Sequence of chain 1.A:
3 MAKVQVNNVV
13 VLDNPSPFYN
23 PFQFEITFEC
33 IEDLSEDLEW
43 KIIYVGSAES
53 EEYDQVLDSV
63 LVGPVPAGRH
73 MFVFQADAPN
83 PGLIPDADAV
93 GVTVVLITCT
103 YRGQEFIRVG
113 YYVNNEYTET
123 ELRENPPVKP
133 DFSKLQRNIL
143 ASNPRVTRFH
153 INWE

Binding-site contacts:
Ligand atom CE3 contacts residue THR95 of chain 1.A at 3.6 Å.
Ligand atom NH2 contacts residue ASP56 of chain 1.A at 2.7 Å (salt-bridge).
Ligand atom N contacts residue VAL148 of chain 1.A at 3.2 Å (h-bond).
Ligand atom CM contacts residue THR149 of chain 1.A at 3.3 Å.
Ligand atom C contacts residue VAL148 of chain 1.A at 3.8 Å (hydrophobic).
Ligand atom C contacts residue ARG147 of chain 1.A at 3.8 Å.
Ligand atom NH2 contacts residue SER52 of chain 1.A at 3.5 Å (h-bond).
Ligand atom C contacts residue ARG110 of chain 1.A at 3.8 Å.
Ligand atom O contacts residue THR149 of chain 1.A at 2.9 Å (h-bond).
Ligand atom N2 contacts residue VAL148 of chain 1.A at 3.8 Å.
Ligand atom CE3 contacts residue ALA50 of chain 1.A at 3.5 Å (hydrophobic).
Ligand atom CZ contacts residue SER49 of chain 1.A at 3.8 Å.
Ligand atom N contacts residue VAL148 of chain 1.A at 3.3 Å (h-bond).
Ligand atom CB contacts residue ARG147 of chain 1.A at 3.8 Å.
Ligand atom CZ2 contacts residue THR95 of chain 1.A at 3.7 Å.
Ligand atom CZ contacts residue ASP56 of chain 1.A at 3.6 Å.
Ligand atom N contacts residue PRO146 of chain 1.A at 3.4 Å (h-bond).
Ligand atom CG2 contacts residue VAL96 of chain 1.A at 3.7 Å (hydrophobic).
Ligand atom CD3 contacts residue VAL96 of chain 1.A at 3.6 Å (hydrophobic).
Ligand atom NH2 contacts residue SER49 of chain 1.A at 2.8 Å (h-bond).
Ligand atom NE contacts residue ALA50 of chain 1.A at 3.3 Å (h-bond).
Ligand atom O contacts residue ALA50 of chain 1.A at 3.7 Å.
Ligand atom NH2 contacts residue VAL47 of chain 1.A at 3.6 Å.
Ligand atom NE contacts residue GLU53 of chain 1.A at 3.8 Å.
Ligand atom CG contacts residue ALA50 of chain 1.A at 3.8 Å (hydrophobic).
Ligand atom CA contacts residue THR149 of chain 1.A at 3.4 Å.
Ligand atom N2 contacts residue THR149 of chain 1.A at 2.9 Å (h-bond).
Ligand atom CD1 contacts residue ARG147 of chain 1.A at 3.8 Å.
Ligand atom CG2 contacts residue ARG147 of chain 1.A at 3.5 Å.
Ligand atom N contacts residue ARG147 of chain 1.A at 3.8 Å.
Ligand atom N contacts residue ARG147 of chain 1.A at 3.5 Å.
Ligand atom CG2 contacts residue LEU98 of chain 1.A at 3.8 Å (hydrophobic).
Ligand atom CZ contacts residue GLU53 of chain 1.A at 3.7 Å.
Ligand atom N2 contacts residue ARG110 of chain 1.A at 3.8 Å.
Ligand atom NH1 contacts residue ASP56 of chain 1.A at 3.1 Å (salt-bridge).
Ligand atom CB contacts residue ALA50 of chain 1.A at 3.6 Å (hydrophobic).
Ligand atom CG contacts residue GLU51 of chain 1.A at 3.5 Å.
Ligand atom CZ2 contacts residue VAL94 of chain 1.A at 3.5 Å (hydrophobic).
Ligand atom CD3 contacts residue ALA50 of chain 1.A at 3.5 Å (hydrophobic).
Ligand atom NH1 contacts residue GLU53 of chain 1.A at 3.7 Å.

The small molecule below binds the protein below.
Small molecule (SMILES): CC[C@H](C)[C@@H](CNC(=O)N[C@@H](C)C(N)=O)NC(=O)NC[C@H](CCCN=C(N)N)NC(=O)NC[C@H](CCC(N)=O)NC(=O)[C@H](CC(C)C)NC(=O)[C@H](CCCN=C(N)N)NC(=O)[C@H](C)NC(=O)[C@H](Cc1cccc2ccccc12)NC(=O)[C@H](CCCCN)NC(=O)[C@H](CCC(=O)O)NC(C)=O